A small-molecule ligand and the protein it binds are described below.
Small molecule (SMILES): Cc1cn([C@H]2C[C@H](O[P](=O)(O)OC[C@H]3O[C@@H](n4cc(C)c(=O)[nH]c4=O)C[C@@H]3O)[C@@H](CO[P](=O)(O)O[C@H]3C[C@H](n4ccc(=O)[nH]c4=O)O[C@@H]3COP(=O)=O)O2)c(=O)[nH]c1=O

Sequence of chain 57.A:
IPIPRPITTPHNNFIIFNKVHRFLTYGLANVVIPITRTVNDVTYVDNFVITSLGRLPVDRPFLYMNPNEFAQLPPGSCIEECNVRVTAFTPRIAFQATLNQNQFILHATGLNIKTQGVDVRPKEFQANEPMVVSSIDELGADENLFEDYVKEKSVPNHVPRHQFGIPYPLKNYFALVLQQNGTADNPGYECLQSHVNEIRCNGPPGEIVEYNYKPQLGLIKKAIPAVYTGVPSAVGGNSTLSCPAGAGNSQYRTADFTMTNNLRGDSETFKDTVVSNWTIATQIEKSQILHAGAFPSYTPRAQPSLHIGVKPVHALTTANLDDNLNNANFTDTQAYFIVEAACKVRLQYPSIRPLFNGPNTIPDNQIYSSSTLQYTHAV

Binding-site contacts:
Ligand atom OP2 contacts residue ARG391 of chain 57.A at 3.9 Å.
Ligand atom OP2 contacts residue PHE333 of chain 57.A at 3.3 Å.
Ligand atom C4 contacts residue GLY98 of chain 57.A at 3.2 Å.
Ligand atom C7 contacts residue TYR336 of chain 57.A at 3.6 Å (hydrophobic).
Ligand atom N1 contacts residue PHE333 of chain 57.A at 3.8 Å.
Ligand atom N3 contacts residue PRO334 of chain 57.A at 3.5 Å.
Ligand atom N1 contacts residue LEU328 of chain 57.A at 3.8 Å.
Ligand atom C4' contacts residue LEU328 of chain 57.A at 4.1 Å (hydrophobic).
Ligand atom C2' contacts residue PHE333 of chain 57.A at 2.9 Å (hydrophobic).
Ligand atom O5' contacts residue PHE333 of chain 57.A at 3.8 Å.
Ligand atom C5 contacts residue GLY98 of chain 57.A at 2.9 Å.
Ligand atom C4' contacts residue GLN252 of chain 57.A at 3.5 Å.
Ligand atom C6 contacts residue PHE333 of chain 57.A at 3.7 Å (hydrophobic).
Ligand atom C6 contacts residue GLY98 of chain 57.A at 4.1 Å.
Ligand atom O4' contacts residue GLN252 of chain 57.A at 3.9 Å.
Ligand atom O2 contacts residue PRO334 of chain 57.A at 3.8 Å.
Ligand atom C4 contacts residue PRO334 of chain 57.A at 3.6 Å (hydrophobic).
Ligand atom C5' contacts residue PHE333 of chain 57.A at 3.2 Å (hydrophobic).
Ligand atom C2 contacts residue PRO334 of chain 57.A at 3.7 Å (hydrophobic).
Ligand atom OP1 contacts residue ARG391 of chain 57.A at 3.8 Å.
Ligand atom O3' contacts residue PHE333 of chain 57.A at 3.5 Å.
Ligand atom OP2 contacts residue GLU102 of chain 57.A at 3.5 Å (salt-bridge).
Ligand atom O5' contacts residue GLN252 of chain 57.A at 3.1 Å (h-bond).
Ligand atom O4' contacts residue PRO334 of chain 57.A at 4.0 Å.
Ligand atom C5' contacts residue GLN252 of chain 57.A at 3.4 Å.
Ligand atom C2' contacts residue LEU328 of chain 57.A at 3.7 Å (hydrophobic).
Ligand atom C3' contacts residue PHE333 of chain 57.A at 3.8 Å (hydrophobic).
Ligand atom C1' contacts residue LEU328 of chain 57.A at 3.9 Å (hydrophobic).
Ligand atom O4 contacts residue PRO334 of chain 57.A at 3.7 Å.
Ligand atom O5' contacts residue LEU328 of chain 57.A at 3.6 Å.
Ligand atom O4 contacts residue ALA259 of chain 57.A at 3.2 Å.
Ligand atom C1' contacts residue PHE333 of chain 57.A at 3.1 Å (hydrophobic).
Ligand atom P contacts residue PHE333 of chain 57.A at 3.8 Å.
Ligand atom O2 contacts residue LEU328 of chain 57.A at 2.2 Å.
Ligand atom C2 contacts residue LEU328 of chain 57.A at 3.0 Å (hydrophobic).
Ligand atom O4' contacts residue LEU328 of chain 57.A at 3.0 Å.
Ligand atom OP2 contacts residue GLN252 of chain 57.A at 4.1 Å.
Ligand atom O4 contacts residue GLY98 of chain 57.A at 2.8 Å (h-bond).
Ligand atom OP1 contacts residue GLN252 of chain 57.A at 3.7 Å.
Ligand atom N3 contacts residue LEU328 of chain 57.A at 3.9 Å.